Sequence of chain 1.V:
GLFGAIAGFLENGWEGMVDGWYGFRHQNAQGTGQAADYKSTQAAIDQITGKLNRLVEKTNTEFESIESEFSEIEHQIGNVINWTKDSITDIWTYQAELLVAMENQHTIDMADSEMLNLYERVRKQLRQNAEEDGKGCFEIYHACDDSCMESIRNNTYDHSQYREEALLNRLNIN

Sequence of chain 1.S:
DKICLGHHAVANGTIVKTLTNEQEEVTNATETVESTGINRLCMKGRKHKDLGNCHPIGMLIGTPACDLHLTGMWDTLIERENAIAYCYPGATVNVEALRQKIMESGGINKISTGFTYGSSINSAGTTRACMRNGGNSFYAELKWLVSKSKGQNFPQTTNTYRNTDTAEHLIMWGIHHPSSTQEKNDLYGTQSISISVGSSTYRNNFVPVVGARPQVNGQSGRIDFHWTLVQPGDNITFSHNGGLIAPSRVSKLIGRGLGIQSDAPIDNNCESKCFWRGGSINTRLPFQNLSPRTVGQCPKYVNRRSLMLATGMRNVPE

Sequence of chain 1.T:
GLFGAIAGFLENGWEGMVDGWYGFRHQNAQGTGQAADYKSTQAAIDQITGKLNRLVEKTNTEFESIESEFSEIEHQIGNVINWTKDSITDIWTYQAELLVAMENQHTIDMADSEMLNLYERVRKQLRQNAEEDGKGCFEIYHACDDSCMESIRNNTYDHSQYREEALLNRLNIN

Binding-site contacts:
Ligand atom C7 contacts residue ASN82 of chain 1.T at 3.5 Å.
Ligand atom C2 contacts residue ASN82 of chain 1.T at 2.4 Å.
Ligand atom O7 contacts residue ASN82 of chain 1.T at 3.6 Å.
Ligand atom O7 contacts residue GLU64 of chain 1.V at 4.3 Å.
Ligand atom C6 contacts residue ARG293 of chain 1.S at 3.9 Å.
Ligand atom C7 contacts residue GLY78 of chain 1.T at 4.4 Å.
Ligand atom O7 contacts residue HIS75 of chain 1.T at 4.1 Å.
Ligand atom N2 contacts residue ASN82 of chain 1.T at 2.9 Å (h-bond).
Ligand atom C7 contacts residue HIS75 of chain 1.T at 4.2 Å.
Ligand atom O7 contacts residue ASN79 of chain 1.T at 2.8 Å (h-bond).
Ligand atom O7 contacts residue GLU104 of chain 1.U at 3.1 Å (salt-bridge).
Ligand atom C1 contacts residue ASN82 of chain 1.T at 1.4 Å.
Ligand atom C8 contacts residue ASN79 of chain 1.T at 3.6 Å.
Ligand atom C3 contacts residue ASN82 of chain 1.T at 3.8 Å.
Ligand atom N2 contacts residue ASN79 of chain 1.T at 4.4 Å.
Ligand atom O5 contacts residue ASN82 of chain 1.T at 2.4 Å (h-bond).
Ligand atom C5 contacts residue ASN82 of chain 1.T at 3.7 Å.
Ligand atom C7 contacts residue GLU104 of chain 1.U at 4.3 Å.
Ligand atom C8 contacts residue GLY78 of chain 1.T at 3.9 Å.
Ligand atom O6 contacts residue ARG293 of chain 1.S at 4.2 Å.
Ligand atom C7 contacts residue ASN79 of chain 1.T at 3.4 Å.
Ligand atom C8 contacts residue HIS75 of chain 1.T at 3.4 Å.
Ligand atom C4 contacts residue ASN82 of chain 1.T at 4.2 Å.

Sequence of chain 1.U:
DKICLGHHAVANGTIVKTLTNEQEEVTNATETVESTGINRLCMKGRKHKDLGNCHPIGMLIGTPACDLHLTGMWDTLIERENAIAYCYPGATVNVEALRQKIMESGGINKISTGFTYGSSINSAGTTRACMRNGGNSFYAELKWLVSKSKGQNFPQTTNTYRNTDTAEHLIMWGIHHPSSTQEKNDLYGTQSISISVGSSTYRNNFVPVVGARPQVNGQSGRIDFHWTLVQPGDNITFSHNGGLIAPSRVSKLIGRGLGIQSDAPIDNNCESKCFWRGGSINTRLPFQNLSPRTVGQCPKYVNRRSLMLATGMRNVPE

This protein binds this small molecule.
Small molecule (SMILES): CC(=O)N[C@@H]1[C@@H](O)[C@H](O)[C@@H](CO)O[C@H]1O